Binding-site contacts:
Ligand atom N2 contacts residue ASN7 of chain 1.A at 3.0 Å (h-bond).
Ligand atom C4 contacts residue ASN7 of chain 1.A at 4.2 Å.
Ligand atom C6 contacts residue ALA5 of chain 1.A at 4.4 Å (hydrophobic).
Ligand atom O7 contacts residue ASN7 of chain 1.A at 3.2 Å (h-bond).
Ligand atom C2 contacts residue ASN7 of chain 1.A at 2.5 Å.
Ligand atom C1 contacts residue ASN7 of chain 1.A at 1.4 Å.
Ligand atom C3 contacts residue ASN7 of chain 1.A at 3.9 Å.
Ligand atom O5 contacts residue ASN7 of chain 1.A at 2.3 Å (h-bond).
Ligand atom C7 contacts residue ASN7 of chain 1.A at 3.3 Å.
Ligand atom C5 contacts residue ASN7 of chain 1.A at 3.6 Å.
Ligand atom O5 contacts residue ALA5 of chain 1.A at 4.1 Å.
Ligand atom C8 contacts residue ASN7 of chain 1.A at 4.5 Å.

Sequence of chain 1.A:
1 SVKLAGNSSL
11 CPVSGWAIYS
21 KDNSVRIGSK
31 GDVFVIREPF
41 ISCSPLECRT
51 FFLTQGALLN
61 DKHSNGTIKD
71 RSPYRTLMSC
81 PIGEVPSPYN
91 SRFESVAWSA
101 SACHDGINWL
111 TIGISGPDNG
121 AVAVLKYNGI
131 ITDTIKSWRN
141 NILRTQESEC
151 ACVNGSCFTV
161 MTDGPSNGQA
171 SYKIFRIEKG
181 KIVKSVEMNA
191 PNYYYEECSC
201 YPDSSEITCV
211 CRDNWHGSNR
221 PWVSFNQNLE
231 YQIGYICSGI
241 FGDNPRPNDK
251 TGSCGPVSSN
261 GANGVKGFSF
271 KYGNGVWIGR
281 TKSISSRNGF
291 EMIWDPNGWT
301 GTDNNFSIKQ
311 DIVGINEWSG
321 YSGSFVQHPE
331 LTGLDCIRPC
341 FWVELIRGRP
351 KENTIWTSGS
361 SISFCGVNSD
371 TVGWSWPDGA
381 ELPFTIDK

A small-molecule ligand and the protein it binds are described below.
Small molecule (SMILES): CC(=O)N[C@@H]1[C@@H](O)[C@H](O)[C@@H](CO)O[C@H]1O